Sequence of chain 1.E:
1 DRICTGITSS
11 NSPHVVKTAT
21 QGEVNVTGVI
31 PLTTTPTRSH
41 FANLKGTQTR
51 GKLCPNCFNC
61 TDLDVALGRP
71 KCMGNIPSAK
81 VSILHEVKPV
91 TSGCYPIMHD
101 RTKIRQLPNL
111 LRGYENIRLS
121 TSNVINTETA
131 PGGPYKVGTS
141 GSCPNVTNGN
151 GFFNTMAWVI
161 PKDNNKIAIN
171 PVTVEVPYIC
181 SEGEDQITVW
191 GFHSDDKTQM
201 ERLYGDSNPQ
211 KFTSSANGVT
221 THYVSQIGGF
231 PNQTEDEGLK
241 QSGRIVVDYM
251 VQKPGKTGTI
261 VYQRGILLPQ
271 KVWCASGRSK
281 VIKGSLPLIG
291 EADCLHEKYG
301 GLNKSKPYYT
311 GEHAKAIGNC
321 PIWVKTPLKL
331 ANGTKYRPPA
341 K

Binding-site contacts:
Ligand atom C3 contacts residue ASN232 of chain 1.E at 3.9 Å.
Ligand atom C7 contacts residue PRO231 of chain 1.E at 4.4 Å (hydrophobic).
Ligand atom C1 contacts residue ASN232 of chain 1.E at 1.5 Å.
Ligand atom C8 contacts residue PRO231 of chain 1.E at 4.1 Å (hydrophobic).
Ligand atom O7 contacts residue PRO231 of chain 1.E at 4.3 Å.
Ligand atom C8 contacts residue GLY229 of chain 1.E at 4.3 Å.
Ligand atom C8 contacts residue ASN232 of chain 1.E at 4.1 Å.
Ligand atom C5 contacts residue ASN232 of chain 1.E at 3.3 Å.
Ligand atom C4 contacts residue ASN232 of chain 1.E at 4.3 Å.
Ligand atom C6 contacts residue ASN232 of chain 1.E at 3.8 Å.
Ligand atom O6 contacts residue ASN232 of chain 1.E at 3.2 Å (h-bond).
Ligand atom C7 contacts residue PHE230 of chain 1.E at 4.3 Å (hydrophobic).
Ligand atom O5 contacts residue ASN232 of chain 1.E at 2.3 Å (h-bond).
Ligand atom C8 contacts residue PHE230 of chain 1.E at 3.2 Å (hydrophobic).
Ligand atom N2 contacts residue ASN232 of chain 1.E at 3.1 Å (h-bond).
Ligand atom C7 contacts residue ASN232 of chain 1.E at 3.8 Å.
Ligand atom C2 contacts residue ASN232 of chain 1.E at 2.6 Å.

This small molecule binds to this protein.
Small molecule (SMILES): CC(=O)N[C@H]1[C@H](O[C@H]2[C@H](O)[C@@H](NC(C)=O)CO[C@@H]2CO)O[C@H](CO)[C@@H](O)[C@@H]1O